Binding-site contacts:
Ligand atom C1 contacts residue PHE37 of chain 1.B at 3.5 Å (hydrophobic).
Ligand atom C2 contacts residue TRP115 of chain 1.A at 4.4 Å (hydrophobic).
Ligand atom O1 contacts residue SER111 of chain 1.A at 2.9 Å (h-bond).
Ligand atom C3 contacts residue GLN88 of chain 1.A at 4.3 Å.
Ligand atom C4 contacts residue CSD110 of chain 1.A at 3.2 Å.
Ligand atom C1 contacts residue PHE51 of chain 1.B at 4.4 Å (hydrophobic).
Ligand atom O2 contacts residue CSD110 of chain 1.A at 4.0 Å.
Ligand atom C4 contacts residue CO1 of chain 1.C at 3.8 Å.
Ligand atom O2 contacts residue CSO112 of chain 1.A at 4.4 Å.
Ligand atom C3 contacts residue LEU48 of chain 1.B at 4.3 Å (hydrophobic).
Ligand atom C3 contacts residue CSO112 of chain 1.A at 3.0 Å.
Ligand atom C1 contacts residue LEU48 of chain 1.B at 4.2 Å (hydrophobic).
Ligand atom O2 contacts residue TYR68 of chain 1.B at 2.9 Å (h-bond).
Ligand atom C4 contacts residue TYR68 of chain 1.B at 4.0 Å (hydrophobic).
Ligand atom O1 contacts residue CSD110 of chain 1.A at 2.7 Å (h-bond).
Ligand atom C1 contacts residue TRP72 of chain 1.B at 4.0 Å (hydrophobic).
Ligand atom O1 contacts residue TYR68 of chain 1.B at 4.4 Å.
Ligand atom C4 contacts residue CSO112 of chain 1.A at 3.2 Å.
Ligand atom O1 contacts residue CSO112 of chain 1.A at 2.5 Å (h-bond).
Ligand atom O2 contacts residue PHE51 of chain 1.B at 4.4 Å.
Ligand atom C2 contacts residue GLN88 of chain 1.A at 4.1 Å.
Ligand atom C3 contacts residue CSD110 of chain 1.A at 3.6 Å.
Ligand atom O2 contacts residue SER111 of chain 1.A at 2.9 Å (h-bond).
Ligand atom C2 contacts residue LEU48 of chain 1.B at 4.1 Å (hydrophobic).
Ligand atom O2 contacts residue TRP72 of chain 1.B at 4.0 Å.
Ligand atom C1 contacts residue TRP115 of chain 1.A at 3.9 Å (hydrophobic).
Ligand atom C2 contacts residue CSO112 of chain 1.A at 4.2 Å.
Ligand atom C4 contacts residue SER111 of chain 1.A at 3.2 Å.
Ligand atom C3 contacts residue ARG52 of chain 1.B at 3.8 Å.
Ligand atom O1 contacts residue CO1 of chain 1.C at 2.6 Å.

Sequence of chain 1.B:
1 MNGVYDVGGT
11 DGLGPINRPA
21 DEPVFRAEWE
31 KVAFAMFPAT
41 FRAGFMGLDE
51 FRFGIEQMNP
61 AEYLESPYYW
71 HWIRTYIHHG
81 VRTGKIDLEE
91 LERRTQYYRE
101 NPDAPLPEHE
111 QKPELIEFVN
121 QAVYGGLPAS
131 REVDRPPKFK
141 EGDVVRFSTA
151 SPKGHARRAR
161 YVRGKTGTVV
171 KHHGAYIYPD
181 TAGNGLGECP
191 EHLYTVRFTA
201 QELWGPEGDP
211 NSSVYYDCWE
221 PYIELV

The small molecule below binds the protein below.
Small molecule (SMILES): CCCC(=O)O

Sequence of chain 1.A:
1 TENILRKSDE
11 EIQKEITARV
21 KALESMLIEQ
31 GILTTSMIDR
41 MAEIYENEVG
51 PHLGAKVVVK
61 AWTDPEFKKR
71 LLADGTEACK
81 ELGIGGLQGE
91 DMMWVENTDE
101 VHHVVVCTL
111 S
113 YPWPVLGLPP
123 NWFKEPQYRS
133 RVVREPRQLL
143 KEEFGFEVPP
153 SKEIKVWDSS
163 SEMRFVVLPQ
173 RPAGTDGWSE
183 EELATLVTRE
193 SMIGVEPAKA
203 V